Sequence of chain 1.A:
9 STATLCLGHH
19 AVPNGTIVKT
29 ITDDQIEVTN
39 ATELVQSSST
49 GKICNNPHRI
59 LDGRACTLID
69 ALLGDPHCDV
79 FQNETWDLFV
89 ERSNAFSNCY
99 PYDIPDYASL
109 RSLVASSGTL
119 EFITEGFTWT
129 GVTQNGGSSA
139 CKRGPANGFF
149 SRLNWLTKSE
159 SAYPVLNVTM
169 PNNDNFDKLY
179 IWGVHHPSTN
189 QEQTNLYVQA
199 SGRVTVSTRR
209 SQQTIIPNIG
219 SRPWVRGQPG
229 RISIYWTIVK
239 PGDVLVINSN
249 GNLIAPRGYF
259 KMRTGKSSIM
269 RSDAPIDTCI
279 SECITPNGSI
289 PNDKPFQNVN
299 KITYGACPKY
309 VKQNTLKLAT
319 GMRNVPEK

A small-molecule ligand and the protein it binds are described below.
Small molecule (SMILES): CC(=O)N[C@@H]1[C@@H](O)[C@H](O)[C@@H](CO)O[C@@H]1O

Sequence of chain 1.E:
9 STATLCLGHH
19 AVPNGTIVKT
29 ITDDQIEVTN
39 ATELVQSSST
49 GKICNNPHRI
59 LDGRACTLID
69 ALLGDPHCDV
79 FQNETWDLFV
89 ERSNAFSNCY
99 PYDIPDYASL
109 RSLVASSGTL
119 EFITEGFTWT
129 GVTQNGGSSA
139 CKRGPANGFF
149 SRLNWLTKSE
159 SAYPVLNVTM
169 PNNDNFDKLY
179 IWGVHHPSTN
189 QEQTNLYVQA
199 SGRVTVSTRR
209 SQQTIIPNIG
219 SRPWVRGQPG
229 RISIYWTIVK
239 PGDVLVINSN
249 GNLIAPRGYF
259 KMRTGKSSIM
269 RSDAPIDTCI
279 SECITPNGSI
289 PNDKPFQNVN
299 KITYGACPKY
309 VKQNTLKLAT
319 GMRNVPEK

Binding-site contacts:
Ligand atom O4 contacts residue TRP222 of chain 1.E at 4.1 Å.
Ligand atom C3 contacts residue MAN1 of chain 1.Y at 4.4 Å.
Ligand atom C3 contacts residue TRP222 of chain 1.E at 4.1 Å (hydrophobic).
Ligand atom O7 contacts residue ARG220 of chain 1.E at 4.1 Å.
Ligand atom C8 contacts residue TRP222 of chain 1.E at 4.2 Å (hydrophobic).
Ligand atom C7 contacts residue TRP222 of chain 1.E at 3.7 Å (hydrophobic).
Ligand atom C7 contacts residue PRO221 of chain 1.E at 3.9 Å (hydrophobic).
Ligand atom C1 contacts residue NAG1 of chain 1.J at 2.7 Å.
Ligand atom O7 contacts residue TRP222 of chain 1.E at 2.8 Å (h-bond).
Ligand atom N2 contacts residue NAG1 of chain 1.J at 3.7 Å.
Ligand atom C7 contacts residue NAG1 of chain 1.J at 3.8 Å.
Ligand atom C8 contacts residue VAL242 of chain 1.A at 4.0 Å (hydrophobic).
Ligand atom C6 contacts residue NAG1 of chain 1.J at 3.3 Å.
Ligand atom O7 contacts residue PRO221 of chain 1.E at 3.0 Å.
Ligand atom C1 contacts residue TRP222 of chain 1.E at 4.3 Å (hydrophobic).
Ligand atom O5 contacts residue NAG1 of chain 1.J at 2.6 Å (h-bond).
Ligand atom O7 contacts residue NAG1 of chain 1.J at 3.5 Å (h-bond).
Ligand atom C2 contacts residue NAG1 of chain 1.J at 3.8 Å.
Ligand atom C4 contacts residue TRP222 of chain 1.E at 3.5 Å (hydrophobic).
Ligand atom O3 contacts residue TRP222 of chain 1.E at 3.6 Å.
Ligand atom O3 contacts residue MAN1 of chain 1.Y at 3.9 Å.
Ligand atom C5 contacts residue TRP222 of chain 1.E at 4.0 Å (hydrophobic).
Ligand atom C8 contacts residue ARG207 of chain 1.A at 4.0 Å.
Ligand atom O6 contacts residue NAG1 of chain 1.J at 4.0 Å.
Ligand atom C6 contacts residue TRP222 of chain 1.E at 3.6 Å (hydrophobic).
Ligand atom O4 contacts residue MAN1 of chain 1.Y at 2.6 Å (h-bond).
Ligand atom O1 contacts residue NAG1 of chain 1.J at 3.1 Å (h-bond).
Ligand atom C8 contacts residue PRO221 of chain 1.E at 4.0 Å (hydrophobic).
Ligand atom C2 contacts residue TRP222 of chain 1.E at 3.6 Å (hydrophobic).
Ligand atom N2 contacts residue TRP222 of chain 1.E at 4.4 Å.
Ligand atom C5 contacts residue NAG1 of chain 1.J at 3.6 Å.
Ligand atom C4 contacts residue MAN1 of chain 1.Y at 3.9 Å.
Ligand atom O5 contacts residue TRP222 of chain 1.E at 3.7 Å.